Binding-site contacts:
Ligand atom C4 contacts residue ILE18 of chain 1.A at 3.7 Å (hydrophobic).
Ligand atom C5 contacts residue ILE18 of chain 1.A at 3.1 Å (hydrophobic).
Ligand atom C18 contacts residue GLY29 of chain 1.A at 4.1 Å.
Ligand atom C4 contacts residue LEU2 of chain 1.A at 4.4 Å (hydrophobic).
Ligand atom C5 contacts residue LEU2 of chain 1.A at 3.9 Å (hydrophobic).
Ligand atom C18 contacts residue LYS60 of chain 1.A at 3.2 Å.
Ligand atom C17 contacts residue GLY29 of chain 1.A at 3.3 Å.
Ligand atom O2 contacts residue GLY29 of chain 1.A at 3.8 Å.
Ligand atom C contacts residue ILE18 of chain 1.A at 3.6 Å (hydrophobic).
Ligand atom N contacts residue ILE18 of chain 1.A at 3.6 Å.
Ligand atom O2 contacts residue TRP30 of chain 1.A at 4.4 Å.
Ligand atom C3 contacts residue SER22 of chain 1.A at 4.3 Å.
Ligand atom C2 contacts residue SER22 of chain 1.A at 4.5 Å.
Ligand atom O3 contacts residue LYS60 of chain 1.A at 2.9 Å (salt-bridge).
Ligand atom C7 contacts residue LEU2 of chain 1.A at 3.8 Å (hydrophobic).
Ligand atom C17 contacts residue LEU2 of chain 1.A at 4.4 Å (hydrophobic).
Ligand atom C2 contacts residue LEU2 of chain 1.A at 3.7 Å (hydrophobic).
Ligand atom C4 contacts residue ALA17 of chain 1.A at 4.0 Å (hydrophobic).
Ligand atom C18 contacts residue LEU2 of chain 1.A at 4.0 Å (hydrophobic).
Ligand atom C contacts residue LEU2 of chain 1.A at 3.4 Å (hydrophobic).
Ligand atom O2 contacts residue LYS60 of chain 1.A at 2.8 Å (salt-bridge).
Ligand atom C7 contacts residue GLY29 of chain 1.A at 4.3 Å.
Ligand atom O3 contacts residue LEU2 of chain 1.A at 3.9 Å.
Ligand atom N contacts residue LEU2 of chain 1.A at 3.3 Å.
Ligand atom C3 contacts residue LEU2 of chain 1.A at 4.3 Å (hydrophobic).
Ligand atom C17 contacts residue TRP30 of chain 1.A at 4.5 Å (hydrophobic).
Ligand atom C5 contacts residue SER22 of chain 1.A at 4.4 Å.
Ligand atom C2 contacts residue GLY29 of chain 1.A at 4.2 Å.
Ligand atom C1 contacts residue LEU2 of chain 1.A at 3.6 Å (hydrophobic).
Ligand atom C4 contacts residue SER22 of chain 1.A at 4.3 Å.
Ligand atom C8 contacts residue LEU2 of chain 1.A at 3.6 Å (hydrophobic).

The small molecule below binds the protein below.
Small molecule (SMILES): O=C(O)Cc1c[nH]c2ccccc12

Sequence of chain 1.A:
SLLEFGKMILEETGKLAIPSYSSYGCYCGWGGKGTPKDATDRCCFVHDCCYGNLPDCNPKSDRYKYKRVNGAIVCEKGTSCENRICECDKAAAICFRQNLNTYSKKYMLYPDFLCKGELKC